This small molecule binds to this protein.
Small molecule (SMILES): Cc1ncc(C[n+]2c([C@@](C)(O)OO)sc(CCOP(=O)(O)OP(=O)(O)O)c2C)c(N)n1

Sequence of chain 1.A:
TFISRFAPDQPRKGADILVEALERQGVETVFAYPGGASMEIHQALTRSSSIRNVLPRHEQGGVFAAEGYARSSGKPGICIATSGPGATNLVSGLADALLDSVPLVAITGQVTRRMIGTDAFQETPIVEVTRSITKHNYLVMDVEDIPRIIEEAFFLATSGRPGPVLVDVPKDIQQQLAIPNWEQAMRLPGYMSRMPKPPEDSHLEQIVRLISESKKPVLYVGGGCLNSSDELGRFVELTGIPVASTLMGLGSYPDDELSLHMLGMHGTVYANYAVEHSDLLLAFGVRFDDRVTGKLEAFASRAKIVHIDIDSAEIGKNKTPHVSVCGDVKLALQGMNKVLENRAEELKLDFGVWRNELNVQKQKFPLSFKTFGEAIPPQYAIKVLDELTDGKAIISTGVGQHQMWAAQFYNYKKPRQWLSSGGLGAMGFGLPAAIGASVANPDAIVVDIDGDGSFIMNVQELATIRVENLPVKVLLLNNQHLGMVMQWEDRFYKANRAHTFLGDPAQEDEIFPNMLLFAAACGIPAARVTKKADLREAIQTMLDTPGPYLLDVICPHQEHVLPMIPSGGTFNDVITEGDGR

Sequence of chain 2.A:
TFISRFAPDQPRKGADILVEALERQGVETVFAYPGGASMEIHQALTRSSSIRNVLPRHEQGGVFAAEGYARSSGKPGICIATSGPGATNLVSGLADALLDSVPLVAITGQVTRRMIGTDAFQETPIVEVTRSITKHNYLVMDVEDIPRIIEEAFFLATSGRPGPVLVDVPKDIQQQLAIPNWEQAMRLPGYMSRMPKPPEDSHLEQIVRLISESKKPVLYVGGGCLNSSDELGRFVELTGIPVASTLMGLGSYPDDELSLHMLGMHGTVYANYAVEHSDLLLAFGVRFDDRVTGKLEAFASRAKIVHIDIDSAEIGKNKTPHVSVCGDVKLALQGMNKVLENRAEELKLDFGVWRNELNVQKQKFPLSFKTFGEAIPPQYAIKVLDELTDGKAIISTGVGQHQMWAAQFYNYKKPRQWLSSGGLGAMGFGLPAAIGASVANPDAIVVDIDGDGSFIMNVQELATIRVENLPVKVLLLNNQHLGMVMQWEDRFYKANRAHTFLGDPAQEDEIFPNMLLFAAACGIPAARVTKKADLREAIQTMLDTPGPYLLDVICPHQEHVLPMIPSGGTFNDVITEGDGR

Binding-site contacts:
Ligand atom PBE contacts residue MG1 of chain 1.B at 3.1 Å.
Ligand atom OAI contacts residue GLY484 of chain 1.A at 3.2 Å.
Ligand atom N3 contacts residue GLY426 of chain 1.A at 3.5 Å (h-bond).
Ligand atom NAD contacts residue GLN122 of chain 2.A at 2.9 Å (h-bond).
Ligand atom OAH contacts residue GLN122 of chain 2.A at 2.8 Å (h-bond).
Ligand atom OAK contacts residue GLY454 of chain 1.A at 2.5 Å (h-bond).
Ligand atom OAK contacts residue GLY452 of chain 1.A at 3.4 Å.
Ligand atom OAT contacts residue MG1 of chain 1.B at 2.5 Å.
Ligand atom CAN contacts residue VAL400 of chain 1.A at 3.1 Å (hydrophobic).
Ligand atom OAT contacts residue HIS482 of chain 1.A at 3.4 Å (h-bond).
Ligand atom OAI contacts residue MG1 of chain 1.B at 3.1 Å.
Ligand atom OAG contacts residue GLY452 of chain 1.A at 3.4 Å.
Ligand atom OAF contacts residue HIS403 of chain 1.A at 2.4 Å (h-bond).
Ligand atom N3 contacts residue MET428 of chain 1.A at 3.2 Å (h-bond).
Ligand atom OAG contacts residue SER455 of chain 1.A at 2.7 Å (h-bond).
Ligand atom NAD contacts residue GLY426 of chain 1.A at 2.6 Å (h-bond).
Ligand atom C4 contacts residue GLY426 of chain 1.A at 3.5 Å.
Ligand atom C2 contacts residue GLU59 of chain 2.A at 3.5 Å.
Ligand atom OAJ contacts residue GLN402 of chain 1.A at 2.7 Å (h-bond).
Ligand atom CAX contacts residue MET428 of chain 1.A at 3.5 Å (hydrophobic).
Ligand atom OAG contacts residue VAL400 of chain 1.A at 3.5 Å (h-bond).
Ligand atom PBD contacts residue GLY484 of chain 1.A at 3.5 Å.
Ligand atom CAB contacts residue PRO34 of chain 2.A at 3.1 Å (hydrophobic).
Ligand atom PBD contacts residue MG1 of chain 1.B at 3.5 Å.
Ligand atom OAG contacts residue HIS403 of chain 1.A at 3.2 Å.
Ligand atom OAJ contacts residue MET485 of chain 1.A at 3.0 Å (h-bond).
Ligand atom OAK contacts residue MG1 of chain 1.B at 2.5 Å.
Ligand atom OAI contacts residue ASN480 of chain 1.A at 3.0 Å (h-bond).
Ligand atom OAS contacts residue LEU483 of chain 1.A at 3.5 Å.
Ligand atom OAK contacts residue SER455 of chain 1.A at 3.4 Å (h-bond).
Ligand atom OAF contacts residue GLN402 of chain 1.A at 3.4 Å (h-bond).
Ligand atom N3 contacts residue PRO85 of chain 2.A at 3.5 Å.
Ligand atom OAJ contacts residue GLY484 of chain 1.A at 3.4 Å (h-bond).
Ligand atom OAJ contacts residue GLY401 of chain 1.A at 3.2 Å.
Ligand atom N1 contacts residue GLU59 of chain 2.A at 2.6 Å (salt-bridge).
Ligand atom OC11 contacts residue GLY36 of chain 2.A at 2.7 Å (h-bond).
Ligand atom OAK contacts residue ASP453 of chain 1.A at 3.2 Å (salt-bridge).
Ligand atom OAT contacts residue GLY484 of chain 1.A at 3.2 Å (h-bond).
Ligand atom CAA contacts residue ASN89 of chain 2.A at 3.4 Å.
Ligand atom OC11 contacts residue GLN122 of chain 2.A at 2.8 Å (h-bond).